A small-molecule ligand and the protein it binds are described below.
Small molecule (SMILES): CC(=O)N[C@@H]1[C@@H](O)[C@H](O)[C@@H](CO)O[C@H]1O

Sequence of chain 2.D:
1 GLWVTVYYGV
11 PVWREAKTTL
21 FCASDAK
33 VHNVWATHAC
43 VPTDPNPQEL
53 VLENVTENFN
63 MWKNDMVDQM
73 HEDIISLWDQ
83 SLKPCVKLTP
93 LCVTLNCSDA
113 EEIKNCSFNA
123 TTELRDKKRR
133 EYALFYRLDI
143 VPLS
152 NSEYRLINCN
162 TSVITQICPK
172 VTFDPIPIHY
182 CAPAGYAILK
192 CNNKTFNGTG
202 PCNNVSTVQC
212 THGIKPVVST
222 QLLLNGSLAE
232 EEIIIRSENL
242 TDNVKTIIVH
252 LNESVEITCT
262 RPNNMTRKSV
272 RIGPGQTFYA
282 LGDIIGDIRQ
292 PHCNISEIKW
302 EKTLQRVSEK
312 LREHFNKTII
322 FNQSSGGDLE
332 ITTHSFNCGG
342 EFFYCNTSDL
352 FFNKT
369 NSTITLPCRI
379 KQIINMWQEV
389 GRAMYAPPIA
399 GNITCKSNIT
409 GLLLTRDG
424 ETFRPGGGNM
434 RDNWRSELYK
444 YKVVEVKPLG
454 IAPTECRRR

Binding-site contacts:
Ligand atom N2 contacts residue ASN253 of chain 2.D at 2.9 Å (h-bond).
Ligand atom O5 contacts residue GLU233 of chain 2.D at 3.5 Å.
Ligand atom C4 contacts residue ARG307 of chain 2.D at 4.1 Å.
Ligand atom C1 contacts residue GLU233 of chain 2.D at 4.4 Å.
Ligand atom O5 contacts residue ILE234 of chain 2.D at 4.3 Å.
Ligand atom O7 contacts residue ASN253 of chain 2.D at 3.1 Å (h-bond).
Ligand atom C7 contacts residue ASN253 of chain 2.D at 3.2 Å.
Ligand atom C5 contacts residue ARG307 of chain 2.D at 3.5 Å.
Ligand atom C1 contacts residue ASN253 of chain 2.D at 1.4 Å.
Ligand atom C6 contacts residue GLU233 of chain 2.D at 3.7 Å.
Ligand atom C3 contacts residue ASN253 of chain 2.D at 3.8 Å.
Ligand atom C8 contacts residue GLU254 of chain 2.D at 4.3 Å.
Ligand atom O5 contacts residue ARG307 of chain 2.D at 4.4 Å.
Ligand atom O4 contacts residue ARG307 of chain 2.D at 3.9 Å.
Ligand atom C8 contacts residue ASN253 of chain 2.D at 4.4 Å.
Ligand atom O5 contacts residue ASN253 of chain 2.D at 2.4 Å (h-bond).
Ligand atom O6 contacts residue ARG307 of chain 2.D at 4.2 Å.
Ligand atom N2 contacts residue GLU254 of chain 2.D at 4.2 Å.
Ligand atom N2 contacts residue ARG307 of chain 2.D at 4.4 Å.
Ligand atom C4 contacts residue ASN253 of chain 2.D at 4.2 Å.
Ligand atom C1 contacts residue ARG307 of chain 2.D at 4.4 Å.
Ligand atom C5 contacts residue GLU233 of chain 2.D at 4.2 Å.
Ligand atom C2 contacts residue ARG307 of chain 2.D at 4.5 Å.
Ligand atom C2 contacts residue ASN253 of chain 2.D at 2.5 Å.
Ligand atom O6 contacts residue GLU310 of chain 2.D at 4.2 Å.
Ligand atom C3 contacts residue ARG307 of chain 2.D at 3.7 Å.
Ligand atom O6 contacts residue LYS311 of chain 2.D at 3.5 Å (salt-bridge).
Ligand atom O3 contacts residue ARG307 of chain 2.D at 4.3 Å.
Ligand atom C6 contacts residue ARG307 of chain 2.D at 4.3 Å.
Ligand atom C5 contacts residue ASN253 of chain 2.D at 3.6 Å.
Ligand atom C6 contacts residue LYS311 of chain 2.D at 3.3 Å.
Ligand atom C6 contacts residue ILE234 of chain 2.D at 3.9 Å (hydrophobic).